Sequence of chain 1.A:
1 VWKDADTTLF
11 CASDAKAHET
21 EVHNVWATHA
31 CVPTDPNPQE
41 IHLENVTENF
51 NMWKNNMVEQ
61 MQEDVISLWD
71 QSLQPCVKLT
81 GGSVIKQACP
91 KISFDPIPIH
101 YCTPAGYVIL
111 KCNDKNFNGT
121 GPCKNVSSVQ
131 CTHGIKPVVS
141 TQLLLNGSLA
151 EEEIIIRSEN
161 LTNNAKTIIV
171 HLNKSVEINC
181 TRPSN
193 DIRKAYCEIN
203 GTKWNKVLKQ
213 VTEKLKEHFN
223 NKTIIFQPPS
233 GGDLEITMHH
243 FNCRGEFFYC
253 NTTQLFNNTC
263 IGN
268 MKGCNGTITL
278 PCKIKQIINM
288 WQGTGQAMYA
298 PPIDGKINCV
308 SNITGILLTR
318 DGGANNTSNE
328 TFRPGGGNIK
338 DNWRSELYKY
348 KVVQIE

Binding-site contacts:
Ligand atom C1 contacts residue ASN173 of chain 1.A at 1.4 Å.
Ligand atom N2 contacts residue ASN173 of chain 1.A at 2.7 Å (h-bond).
Ligand atom C8 contacts residue LYS174 of chain 1.A at 3.9 Å.
Ligand atom C4 contacts residue GLN212 of chain 1.A at 4.2 Å.
Ligand atom C8 contacts residue ASN173 of chain 1.A at 4.4 Å.
Ligand atom C6 contacts residue GLU153 of chain 1.A at 3.6 Å.
Ligand atom O5 contacts residue GLU152 of chain 1.A at 4.1 Å.
Ligand atom O5 contacts residue GLU153 of chain 1.A at 3.5 Å.
Ligand atom O4 contacts residue GLN212 of chain 1.A at 4.4 Å.
Ligand atom C1 contacts residue ILE154 of chain 1.A at 4.3 Å (hydrophobic).
Ligand atom C3 contacts residue GLN212 of chain 1.A at 3.8 Å.
Ligand atom O5 contacts residue ILE154 of chain 1.A at 3.6 Å (h-bond).
Ligand atom C7 contacts residue ASN173 of chain 1.A at 3.3 Å.
Ligand atom C5 contacts residue GLN212 of chain 1.A at 3.7 Å.
Ligand atom C6 contacts residue ILE154 of chain 1.A at 4.1 Å (hydrophobic).
Ligand atom C6 contacts residue LYS216 of chain 1.A at 4.2 Å.
Ligand atom C2 contacts residue GLN212 of chain 1.A at 4.1 Å.
Ligand atom O7 contacts residue ASN173 of chain 1.A at 3.6 Å (h-bond).
Ligand atom C2 contacts residue ASN173 of chain 1.A at 2.2 Å.
Ligand atom C1 contacts residue GLN212 of chain 1.A at 3.6 Å.
Ligand atom O6 contacts residue LYS216 of chain 1.A at 3.3 Å.
Ligand atom C3 contacts residue ASN173 of chain 1.A at 3.6 Å.
Ligand atom N2 contacts residue GLN212 of chain 1.A at 4.3 Å.
Ligand atom O6 contacts residue GLU153 of chain 1.A at 3.3 Å.
Ligand atom O5 contacts residue GLN212 of chain 1.A at 4.0 Å.
Ligand atom C5 contacts residue ASN173 of chain 1.A at 3.7 Å.
Ligand atom O5 contacts residue ASN173 of chain 1.A at 2.4 Å (h-bond).
Ligand atom C5 contacts residue ILE154 of chain 1.A at 4.4 Å (hydrophobic).
Ligand atom C4 contacts residue ASN173 of chain 1.A at 4.1 Å.
Ligand atom O6 contacts residue ILE154 of chain 1.A at 3.0 Å (h-bond).
Ligand atom C1 contacts residue GLU152 of chain 1.A at 4.2 Å.
Ligand atom C1 contacts residue GLU153 of chain 1.A at 4.4 Å.
Ligand atom C5 contacts residue GLU153 of chain 1.A at 4.4 Å.

A protein and the small-molecule ligand that binds it are described below.
Small molecule (SMILES): CC(=O)N[C@@H]1[C@@H](O)[C@H](O)[C@@H](CO)O[C@H]1O